This protein binds this small molecule.
Small molecule (SMILES): CC(=O)N[C@H]1[C@H](O[C@H]2[C@H](O)[C@@H](NC(C)=O)CO[C@@H]2CO)O[C@H](CO)[C@@H](O)[C@@H]1O

Binding-site contacts:
Ligand atom N2 contacts residue ASN19 of chain 56.Y at 4.0 Å.
Ligand atom C6 contacts residue ASN19 of chain 56.Y at 4.1 Å.
Ligand atom O5 contacts residue ASN19 of chain 56.Y at 2.2 Å (h-bond).
Ligand atom C4 contacts residue ASN19 of chain 56.Y at 4.5 Å.
Ligand atom C5 contacts residue ASN19 of chain 56.Y at 3.3 Å.
Ligand atom C8 contacts residue TYR17 of chain 56.Y at 4.0 Å (hydrophobic).
Ligand atom O6 contacts residue ASN19 of chain 56.Y at 4.4 Å.
Ligand atom O7 contacts residue ASN19 of chain 56.Y at 4.4 Å.
Ligand atom C1 contacts residue ASN19 of chain 56.Y at 1.9 Å.
Ligand atom C3 contacts residue ASN19 of chain 56.Y at 4.4 Å.
Ligand atom C2 contacts residue ASN19 of chain 56.Y at 3.4 Å.

Sequence of chain 56.Y:
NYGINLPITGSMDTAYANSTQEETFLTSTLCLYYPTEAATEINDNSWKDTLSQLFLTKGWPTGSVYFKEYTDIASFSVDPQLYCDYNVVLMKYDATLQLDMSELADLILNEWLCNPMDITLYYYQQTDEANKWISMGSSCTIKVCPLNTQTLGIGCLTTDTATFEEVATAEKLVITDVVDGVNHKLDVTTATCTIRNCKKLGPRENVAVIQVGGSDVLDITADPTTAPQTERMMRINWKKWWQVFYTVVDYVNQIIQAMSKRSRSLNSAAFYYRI